Sequence of chain 2.A:
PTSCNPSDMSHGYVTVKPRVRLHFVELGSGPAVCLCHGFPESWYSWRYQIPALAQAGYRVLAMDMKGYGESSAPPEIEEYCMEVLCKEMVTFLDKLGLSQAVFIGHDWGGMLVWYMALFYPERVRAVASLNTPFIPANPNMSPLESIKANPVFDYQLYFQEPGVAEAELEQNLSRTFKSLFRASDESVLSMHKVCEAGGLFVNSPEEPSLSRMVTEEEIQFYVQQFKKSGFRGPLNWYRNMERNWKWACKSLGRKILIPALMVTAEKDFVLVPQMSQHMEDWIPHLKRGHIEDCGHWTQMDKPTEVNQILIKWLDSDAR

Binding-site contacts:
Ligand atom C32 contacts residue MET201 of chain 2.A at 3.4 Å (hydrophobic).
Ligand atom O23 contacts residue ILE157 of chain 2.A at 2.8 Å.
Ligand atom C16 contacts residue TRP118 of chain 2.A at 3.6 Å (hydrophobic).
Ligand atom N25 contacts residue ILE157 of chain 2.A at 3.5 Å.
Ligand atom C18 contacts residue TRP118 of chain 2.A at 3.6 Å (hydrophobic).
Ligand atom C12 contacts residue ASP117 of chain 2.A at 3.4 Å.
Ligand atom F01 contacts residue PHE279 of chain 2.A at 3.3 Å.
Ligand atom C20 contacts residue MET251 of chain 2.A at 3.2 Å (hydrophobic).
Ligand atom C37 contacts residue TRP307 of chain 2.A at 3.2 Å (hydrophobic).
Ligand atom F03 contacts residue PHE279 of chain 2.A at 2.9 Å.
Ligand atom C07 contacts residue HIS306 of chain 2.A at 3.5 Å.
Ligand atom C38 contacts residue MET201 of chain 2.A at 3.4 Å (hydrophobic).
Ligand atom C07 contacts residue VAL280 of chain 2.A at 3.6 Å (hydrophobic).
Ligand atom N13 contacts residue TYR248 of chain 2.A at 3.3 Å (h-bond).
Ligand atom C27 contacts residue MET121 of chain 2.A at 3.0 Å (hydrophobic).
Ligand atom O30 contacts residue TYR248 of chain 2.A at 2.6 Å (h-bond).
Ligand atom C08 contacts residue HIS306 of chain 2.A at 3.5 Å.
Ligand atom F03 contacts residue VAL280 of chain 2.A at 3.6 Å.
Ligand atom C12 contacts residue TYR248 of chain 2.A at 3.2 Å (hydrophobic).
Ligand atom O30 contacts residue TYR165 of chain 2.A at 2.3 Å (h-bond).
Ligand atom O30 contacts residue GLN166 of chain 2.A at 3.6 Å (h-bond).
Ligand atom F03 contacts residue ASP278 of chain 2.A at 3.4 Å.
Ligand atom C33 contacts residue TYR165 of chain 2.A at 3.5 Å (hydrophobic).
Ligand atom C09 contacts residue HIS306 of chain 2.A at 3.6 Å.
Ligand atom C14 contacts residue ASP117 of chain 2.A at 3.6 Å.
Ligand atom C16 contacts residue GLN166 of chain 2.A at 3.2 Å.
Ligand atom C14 contacts residue TYR248 of chain 2.A at 3.0 Å (hydrophobic).
Ligand atom C37 contacts residue MET201 of chain 2.A at 3.4 Å (hydrophobic).
Ligand atom C34 contacts residue PHE169 of chain 2.A at 3.6 Å (hydrophobic).
Ligand atom C35 contacts residue LEU190 of chain 2.A at 3.5 Å (hydrophobic).
Ligand atom C29 contacts residue ASP117 of chain 2.A at 3.0 Å.
Ligand atom F04 contacts residue MET201 of chain 2.A at 3.5 Å.
Ligand atom C14 contacts residue TYR165 of chain 2.A at 3.2 Å (hydrophobic).
Ligand atom C21 contacts residue MET251 of chain 2.A at 3.6 Å (hydrophobic).
Ligand atom C06 contacts residue HIS306 of chain 2.A at 3.6 Å.
Ligand atom C11 contacts residue HIS306 of chain 2.A at 3.7 Å.
Ligand atom C34 contacts residue LEU210 of chain 2.A at 3.6 Å (hydrophobic).
Ligand atom C06 contacts residue MET201 of chain 2.A at 3.5 Å (hydrophobic).
Ligand atom N13 contacts residue ASP117 of chain 2.A at 2.5 Å (salt-bridge).
Ligand atom C09 contacts residue MET201 of chain 2.A at 3.6 Å (hydrophobic).

The small molecule below binds the protein below.
Small molecule (SMILES): C[C@H](C#Cc1cccc(C(=O)NCC[C@@H](c2ccccc2)c2ccc(OC(F)(F)F)cc2)c1)N(O)C(N)=O